Sequence of chain 1.D:
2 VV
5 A

Sequence of chain 1.B:
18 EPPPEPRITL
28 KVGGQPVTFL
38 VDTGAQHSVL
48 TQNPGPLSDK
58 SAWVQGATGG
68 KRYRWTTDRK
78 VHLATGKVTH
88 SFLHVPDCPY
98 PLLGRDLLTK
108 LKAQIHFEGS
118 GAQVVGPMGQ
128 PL

Sequence of chain 1.A:
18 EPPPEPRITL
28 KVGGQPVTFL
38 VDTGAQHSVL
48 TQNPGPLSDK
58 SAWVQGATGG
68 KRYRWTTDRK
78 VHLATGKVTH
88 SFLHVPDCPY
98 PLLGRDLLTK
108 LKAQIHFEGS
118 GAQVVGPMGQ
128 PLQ

Binding-site contacts:
Ligand atom CG2 contacts residue LEU99 of chain 1.B at 3.7 Å (hydrophobic).
Ligand atom CG2 contacts residue GLY41 of chain 1.B at 3.5 Å.
Ligand atom N contacts residue GLY41 of chain 1.B at 3.0 Å (h-bond).
Ligand atom O contacts residue ALA64 of chain 1.B at 4.0 Å.
Ligand atom O contacts residue GLN62 of chain 1.B at 3.9 Å.
Ligand atom CG2 contacts residue ALA64 of chain 1.A at 3.8 Å (hydrophobic).
Ligand atom CB contacts residue GLN62 of chain 1.B at 3.7 Å.
Ligand atom CG1 contacts residue CYS95 of chain 1.A at 3.9 Å (hydrophobic).
Ligand atom OH contacts residue TRP60 of chain 1.B at 2.7 Å (h-bond).
Ligand atom CA contacts residue GLY41 of chain 1.B at 3.5 Å.
Ligand atom CB contacts residue ALA42 of chain 1.B at 3.9 Å (hydrophobic).
Ligand atom N contacts residue ALA42 of chain 1.B at 4.0 Å.
Ligand atom CA contacts residue GLN62 of chain 1.B at 3.6 Å.
Ligand atom CG1 contacts residue ALA64 of chain 1.B at 3.4 Å (hydrophobic).
Ligand atom CD2 contacts residue GLN43 of chain 1.B at 3.5 Å.
Ligand atom CG1 contacts residue VAL61 of chain 1.B at 3.8 Å (hydrophobic).
Ligand atom CA contacts residue TRP60 of chain 1.B at 3.4 Å (hydrophobic).
Ligand atom CD1 contacts residue LEU90 of chain 1.B at 3.8 Å (hydrophobic).
Ligand atom CH contacts residue TRP60 of chain 1.B at 3.2 Å (hydrophobic).
Ligand atom O contacts residue GLY41 of chain 1.B at 3.4 Å (h-bond).
Ligand atom CG contacts residue GLN43 of chain 1.B at 3.7 Å.
Ligand atom CA contacts residue GLN43 of chain 1.B at 3.6 Å.
Ligand atom O contacts residue VAL61 of chain 1.B at 3.4 Å.
Ligand atom O contacts residue GLN43 of chain 1.B at 2.9 Å (h-bond).
Ligand atom O contacts residue GLY63 of chain 1.B at 3.4 Å.
Ligand atom CG1 contacts residue GLY63 of chain 1.B at 3.8 Å.
Ligand atom O contacts residue GLN62 of chain 1.B at 2.8 Å (h-bond).
Ligand atom CG2 contacts residue PRO96 of chain 1.A at 3.8 Å (hydrophobic).
Ligand atom CA contacts residue ASP39 of chain 1.A at 3.8 Å.
Ligand atom C contacts residue GLN62 of chain 1.B at 3.7 Å.
Ligand atom CG1 contacts residue GLN43 of chain 1.B at 3.9 Å.
Ligand atom N contacts residue GLN43 of chain 1.B at 2.9 Å (h-bond).
Ligand atom C contacts residue GLY41 of chain 1.B at 3.8 Å.
Ligand atom C contacts residue GLN43 of chain 1.B at 3.7 Å.
Ligand atom O contacts residue ALA42 of chain 1.B at 3.7 Å.
Ligand atom CB contacts residue ASP39 of chain 1.A at 3.7 Å.
Ligand atom CA contacts residue GLN43 of chain 1.B at 3.9 Å.
Ligand atom CB contacts residue GLN43 of chain 1.B at 3.6 Å.
Ligand atom N contacts residue GLN62 of chain 1.B at 2.9 Å (h-bond).
Ligand atom O contacts residue TRP60 of chain 1.B at 3.7 Å.

This protein binds this small molecule.
Small molecule (SMILES): CC(C)CC(=O)N[C@H](C(=O)N[C@H](C(=O)N[C@@H](CC(C)C)[C@@H](O)CC(N)=O)C(C)C)C(C)C